The protein below binds the small molecule below.
Small molecule (SMILES): CC(=O)N[C@@H]1[C@@H](O)[C@H](O)[C@@H](CO)O[C@H]1O

Binding-site contacts:
Ligand atom C6 contacts residue TYR12 of chain 1.A at 4.2 Å (hydrophobic).
Ligand atom O6 contacts residue TYR12 of chain 1.A at 4.2 Å.
Ligand atom C3 contacts residue ASN45 of chain 1.A at 3.8 Å.
Ligand atom C5 contacts residue ASN45 of chain 1.A at 3.6 Å.
Ligand atom C8 contacts residue ASN45 of chain 1.A at 4.2 Å.
Ligand atom O6 contacts residue ASN45 of chain 1.A at 4.4 Å.
Ligand atom O7 contacts residue ASN45 of chain 1.A at 4.0 Å.
Ligand atom C1 contacts residue ASN45 of chain 1.A at 1.4 Å.
Ligand atom N2 contacts residue TYR12 of chain 1.A at 4.1 Å.
Ligand atom N2 contacts residue ASN45 of chain 1.A at 3.0 Å (h-bond).
Ligand atom C2 contacts residue TYR12 of chain 1.A at 4.4 Å (hydrophobic).
Ligand atom O5 contacts residue TYR12 of chain 1.A at 3.8 Å.
Ligand atom C2 contacts residue ASN45 of chain 1.A at 2.5 Å.
Ligand atom C7 contacts residue ASN45 of chain 1.A at 3.7 Å.
Ligand atom C4 contacts residue ASN45 of chain 1.A at 4.2 Å.
Ligand atom O5 contacts residue ASN45 of chain 1.A at 2.3 Å (h-bond).
Ligand atom C5 contacts residue TYR12 of chain 1.A at 4.0 Å (hydrophobic).
Ligand atom C1 contacts residue TYR12 of chain 1.A at 3.5 Å (hydrophobic).

Sequence of chain 1.A:
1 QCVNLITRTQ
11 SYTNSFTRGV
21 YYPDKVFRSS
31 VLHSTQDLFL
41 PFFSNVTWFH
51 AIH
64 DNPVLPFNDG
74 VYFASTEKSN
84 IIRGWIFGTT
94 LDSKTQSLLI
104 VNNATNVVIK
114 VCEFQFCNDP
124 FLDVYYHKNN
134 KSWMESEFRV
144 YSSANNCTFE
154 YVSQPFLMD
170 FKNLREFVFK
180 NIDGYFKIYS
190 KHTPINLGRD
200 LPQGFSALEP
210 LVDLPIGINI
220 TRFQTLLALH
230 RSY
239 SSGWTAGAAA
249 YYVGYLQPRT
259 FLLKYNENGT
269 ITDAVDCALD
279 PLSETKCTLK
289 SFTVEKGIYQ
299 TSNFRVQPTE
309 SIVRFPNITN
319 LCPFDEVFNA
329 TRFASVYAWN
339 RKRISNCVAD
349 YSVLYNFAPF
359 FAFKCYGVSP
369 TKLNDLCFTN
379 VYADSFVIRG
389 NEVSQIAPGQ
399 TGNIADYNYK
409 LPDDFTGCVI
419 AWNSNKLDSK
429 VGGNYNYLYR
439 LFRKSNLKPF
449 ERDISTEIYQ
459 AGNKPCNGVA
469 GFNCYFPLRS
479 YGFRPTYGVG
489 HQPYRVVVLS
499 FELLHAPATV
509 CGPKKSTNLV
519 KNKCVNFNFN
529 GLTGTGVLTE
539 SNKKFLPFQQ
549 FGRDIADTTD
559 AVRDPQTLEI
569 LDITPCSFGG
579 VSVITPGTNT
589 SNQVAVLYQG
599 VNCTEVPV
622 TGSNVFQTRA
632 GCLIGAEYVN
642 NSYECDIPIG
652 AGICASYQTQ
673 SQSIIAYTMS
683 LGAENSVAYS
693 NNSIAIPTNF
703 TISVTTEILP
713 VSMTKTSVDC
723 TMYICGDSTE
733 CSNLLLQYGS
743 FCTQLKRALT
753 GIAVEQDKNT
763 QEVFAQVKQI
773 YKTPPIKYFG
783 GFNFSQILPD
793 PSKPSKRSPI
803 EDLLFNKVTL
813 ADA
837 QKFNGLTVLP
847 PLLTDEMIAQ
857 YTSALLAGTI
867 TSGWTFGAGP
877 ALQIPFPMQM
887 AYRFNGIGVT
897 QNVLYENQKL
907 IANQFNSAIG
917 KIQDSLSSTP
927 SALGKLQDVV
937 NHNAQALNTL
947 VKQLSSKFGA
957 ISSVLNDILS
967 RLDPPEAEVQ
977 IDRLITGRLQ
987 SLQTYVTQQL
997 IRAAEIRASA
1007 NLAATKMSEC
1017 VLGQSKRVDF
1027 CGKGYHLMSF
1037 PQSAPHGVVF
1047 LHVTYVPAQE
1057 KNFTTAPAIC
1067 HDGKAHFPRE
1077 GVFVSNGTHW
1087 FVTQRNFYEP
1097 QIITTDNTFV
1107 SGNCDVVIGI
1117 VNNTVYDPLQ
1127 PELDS